Sequence of chain 60.D:
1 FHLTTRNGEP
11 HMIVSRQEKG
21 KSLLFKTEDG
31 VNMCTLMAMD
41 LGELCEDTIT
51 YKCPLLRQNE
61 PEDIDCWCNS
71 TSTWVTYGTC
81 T

A small-molecule ligand and the protein it binds are described below.
Small molecule (SMILES): CC(=O)N[C@@H]1[C@@H](O)[C@H](O)[C@@H](CO)O[C@H]1O

Binding-site contacts:
Ligand atom C2 contacts residue ASN69 of chain 60.D at 4.2 Å.
Ligand atom C3 contacts residue VAL31 of chain 60.D at 3.0 Å (hydrophobic).
Ligand atom O5 contacts residue MET33 of chain 60.D at 4.2 Å.
Ligand atom C5 contacts residue ASN69 of chain 60.D at 3.7 Å.
Ligand atom C8 contacts residue ASN69 of chain 60.D at 3.4 Å.
Ligand atom O6 contacts residue NAG1 of chain 60.X at 3.0 Å.
Ligand atom C5 contacts residue NAG1 of chain 60.X at 4.4 Å.
Ligand atom C1 contacts residue VAL31 of chain 60.D at 4.3 Å (hydrophobic).
Ligand atom O1 contacts residue MET33 of chain 60.D at 3.9 Å.
Ligand atom C1 contacts residue ASN69 of chain 60.D at 2.7 Å.
Ligand atom C5 contacts residue VAL31 of chain 60.D at 4.2 Å (hydrophobic).
Ligand atom O1 contacts residue ASN69 of chain 60.D at 2.1 Å (h-bond).
Ligand atom C6 contacts residue MET33 of chain 60.D at 3.5 Å (hydrophobic).
Ligand atom O3 contacts residue VAL31 of chain 60.D at 3.6 Å.
Ligand atom C7 contacts residue SER70 of chain 60.D at 4.4 Å.
Ligand atom O4 contacts residue VAL31 of chain 60.D at 3.3 Å.
Ligand atom N2 contacts residue VAL31 of chain 60.D at 4.0 Å.
Ligand atom O3 contacts residue NAG1 of chain 60.X at 2.6 Å (h-bond).
Ligand atom O7 contacts residue ASN69 of chain 60.D at 3.8 Å.
Ligand atom C6 contacts residue NAG1 of chain 60.X at 4.3 Å.
Ligand atom C6 contacts residue LEU24 of chain 60.D at 4.5 Å (hydrophobic).
Ligand atom C4 contacts residue VAL31 of chain 60.D at 3.8 Å (hydrophobic).
Ligand atom C8 contacts residue ARG57 of chain 60.D at 4.2 Å.
Ligand atom O5 contacts residue ASN69 of chain 60.D at 2.8 Å (h-bond).
Ligand atom C7 contacts residue ASN69 of chain 60.D at 3.8 Å.
Ligand atom O4 contacts residue NAG1 of chain 60.X at 3.0 Å.
Ligand atom C8 contacts residue SER70 of chain 60.D at 3.7 Å.
Ligand atom C6 contacts residue ASN69 of chain 60.D at 4.4 Å.
Ligand atom C2 contacts residue VAL31 of chain 60.D at 4.0 Å (hydrophobic).
Ligand atom N2 contacts residue ASN69 of chain 60.D at 4.3 Å.
Ligand atom O1 contacts residue VAL31 of chain 60.D at 3.4 Å (h-bond).
Ligand atom O1 contacts residue SER70 of chain 60.D at 4.2 Å.
Ligand atom C3 contacts residue NAG1 of chain 60.X at 3.7 Å.
Ligand atom C4 contacts residue NAG1 of chain 60.X at 3.2 Å.
Ligand atom C5 contacts residue MET33 of chain 60.D at 3.7 Å (hydrophobic).